Binding-site contacts:
Ligand atom OXT contacts residue LYS52 of chain 1.L at 2.6 Å (salt-bridge).
Ligand atom CG contacts residue ARG26 of chain 1.L at 3.7 Å.
Ligand atom C contacts residue GLY66 of chain 1.L at 3.7 Å.
Ligand atom OH contacts residue GLU119 of chain 1.L at 3.1 Å (salt-bridge).
Ligand atom CD contacts residue ILE147 of chain 1.K at 3.0 Å (hydrophobic).
Ligand atom N contacts residue ASP144 of chain 1.K at 3.2 Å (salt-bridge).
Ligand atom CG contacts residue LEU50 of chain 1.L at 3.6 Å (hydrophobic).
Ligand atom O contacts residue GLY66 of chain 1.L at 3.5 Å (h-bond).
Ligand atom CB contacts residue ARG26 of chain 1.L at 3.6 Å.
Ligand atom O contacts residue PHE68 of chain 1.L at 3.3 Å (h-bond).
Ligand atom CD1 contacts residue GLY23 of chain 1.L at 3.4 Å.
Ligand atom N contacts residue SER146 of chain 1.K at 3.4 Å (h-bond).
Ligand atom O contacts residue LYS52 of chain 1.L at 2.9 Å (salt-bridge).
Ligand atom O contacts residue LYS67 of chain 1.L at 3.0 Å.
Ligand atom CE1 contacts residue GLY23 of chain 1.L at 3.1 Å.
Ligand atom C contacts residue LYS67 of chain 1.L at 3.7 Å.
Ligand atom NE2 contacts residue SER146 of chain 1.K at 3.3 Å.
Ligand atom N contacts residue SER146 of chain 1.K at 2.7 Å (h-bond).
Ligand atom O contacts residue LYS28 of chain 1.L at 3.7 Å.
Ligand atom OE1 contacts residue LEU50 of chain 1.L at 3.2 Å.
Ligand atom CB contacts residue PHE68 of chain 1.L at 3.8 Å (hydrophobic).
Ligand atom O contacts residue GLY66 of chain 1.L at 3.5 Å (h-bond).
Ligand atom C contacts residue LYS52 of chain 1.L at 3.0 Å.
Ligand atom O contacts residue ASN45 of chain 1.L at 2.9 Å (h-bond).
Ligand atom NE2 contacts residue ILE147 of chain 1.K at 2.3 Å (h-bond).
Ligand atom CD contacts residue LEU50 of chain 1.L at 3.5 Å (hydrophobic).
Ligand atom CD1 contacts residue GLY66 of chain 1.L at 3.5 Å.
Ligand atom OXT contacts residue LEU50 of chain 1.L at 3.8 Å.
Ligand atom OE1 contacts residue ILE147 of chain 1.K at 3.6 Å (h-bond).
Ligand atom CA contacts residue GLY66 of chain 1.L at 3.2 Å.
Ligand atom O contacts residue LYS28 of chain 1.L at 3.8 Å.
Ligand atom CG contacts residue ILE147 of chain 1.K at 3.8 Å (hydrophobic).
Ligand atom CZ contacts residue GLY23 of chain 1.L at 3.8 Å.
Ligand atom CA contacts residue LYS67 of chain 1.L at 3.7 Å.
Ligand atom CE1 contacts residue LYS67 of chain 1.L at 3.7 Å.
Ligand atom CB contacts residue GLY145 of chain 1.K at 3.5 Å.
Ligand atom O contacts residue PHE68 of chain 1.L at 3.0 Å (h-bond).
Ligand atom OH contacts residue GLY23 of chain 1.L at 3.7 Å.
Ligand atom CD1 contacts residue LYS67 of chain 1.L at 3.5 Å.
Ligand atom CA contacts residue LYS28 of chain 1.L at 3.7 Å.

Sequence of chain 1.L:
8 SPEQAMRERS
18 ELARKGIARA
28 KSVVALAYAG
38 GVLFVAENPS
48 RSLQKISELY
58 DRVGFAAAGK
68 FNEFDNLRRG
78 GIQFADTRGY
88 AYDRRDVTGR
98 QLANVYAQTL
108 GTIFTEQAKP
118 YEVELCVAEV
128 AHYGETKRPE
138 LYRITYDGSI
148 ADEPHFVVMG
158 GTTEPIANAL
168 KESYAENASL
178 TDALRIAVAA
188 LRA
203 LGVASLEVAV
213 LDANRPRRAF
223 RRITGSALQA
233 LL

Sequence of chain 1.K:
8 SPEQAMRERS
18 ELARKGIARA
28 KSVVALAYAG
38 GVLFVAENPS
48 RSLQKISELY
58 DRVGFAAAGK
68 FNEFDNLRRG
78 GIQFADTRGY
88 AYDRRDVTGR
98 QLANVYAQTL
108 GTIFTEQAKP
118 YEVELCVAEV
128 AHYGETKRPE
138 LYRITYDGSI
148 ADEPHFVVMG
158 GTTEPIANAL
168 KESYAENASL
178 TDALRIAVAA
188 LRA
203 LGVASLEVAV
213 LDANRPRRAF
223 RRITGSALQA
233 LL

The small molecule below binds the protein below.
Small molecule (SMILES): CC(C)C[C@H](NC(=O)[C@H](Cc1ccc(O)cc1)NC(=O)[C@H](CCC(N)=O)NC(=O)CN)C(=O)O